Binding-site contacts:
Ligand atom C7 contacts residue ASN1375 of chain 1.A at 3.2 Å.
Ligand atom O7 contacts residue ASN1375 of chain 1.A at 2.9 Å (h-bond).
Ligand atom C4 contacts residue ASN1375 of chain 1.A at 4.0 Å.
Ligand atom C2 contacts residue ASN1375 of chain 1.A at 2.5 Å.
Ligand atom O5 contacts residue ASN1375 of chain 1.A at 2.4 Å (h-bond).
Ligand atom C1 contacts residue ASN1375 of chain 1.A at 1.4 Å.
Ligand atom C8 contacts residue ASN1375 of chain 1.A at 4.4 Å.
Ligand atom N2 contacts residue ASN1375 of chain 1.A at 3.0 Å (h-bond).
Ligand atom C5 contacts residue ASN1375 of chain 1.A at 3.7 Å.
Ligand atom O6 contacts residue ASN1375 of chain 1.A at 4.1 Å.
Ligand atom C3 contacts residue ASN1375 of chain 1.A at 3.8 Å.

This small molecule binds to this protein.
Small molecule (SMILES): CC(=O)N[C@@H]1[C@@H](O)[C@H](O)[C@@H](CO)O[C@H]1O

Sequence of chain 1.A:
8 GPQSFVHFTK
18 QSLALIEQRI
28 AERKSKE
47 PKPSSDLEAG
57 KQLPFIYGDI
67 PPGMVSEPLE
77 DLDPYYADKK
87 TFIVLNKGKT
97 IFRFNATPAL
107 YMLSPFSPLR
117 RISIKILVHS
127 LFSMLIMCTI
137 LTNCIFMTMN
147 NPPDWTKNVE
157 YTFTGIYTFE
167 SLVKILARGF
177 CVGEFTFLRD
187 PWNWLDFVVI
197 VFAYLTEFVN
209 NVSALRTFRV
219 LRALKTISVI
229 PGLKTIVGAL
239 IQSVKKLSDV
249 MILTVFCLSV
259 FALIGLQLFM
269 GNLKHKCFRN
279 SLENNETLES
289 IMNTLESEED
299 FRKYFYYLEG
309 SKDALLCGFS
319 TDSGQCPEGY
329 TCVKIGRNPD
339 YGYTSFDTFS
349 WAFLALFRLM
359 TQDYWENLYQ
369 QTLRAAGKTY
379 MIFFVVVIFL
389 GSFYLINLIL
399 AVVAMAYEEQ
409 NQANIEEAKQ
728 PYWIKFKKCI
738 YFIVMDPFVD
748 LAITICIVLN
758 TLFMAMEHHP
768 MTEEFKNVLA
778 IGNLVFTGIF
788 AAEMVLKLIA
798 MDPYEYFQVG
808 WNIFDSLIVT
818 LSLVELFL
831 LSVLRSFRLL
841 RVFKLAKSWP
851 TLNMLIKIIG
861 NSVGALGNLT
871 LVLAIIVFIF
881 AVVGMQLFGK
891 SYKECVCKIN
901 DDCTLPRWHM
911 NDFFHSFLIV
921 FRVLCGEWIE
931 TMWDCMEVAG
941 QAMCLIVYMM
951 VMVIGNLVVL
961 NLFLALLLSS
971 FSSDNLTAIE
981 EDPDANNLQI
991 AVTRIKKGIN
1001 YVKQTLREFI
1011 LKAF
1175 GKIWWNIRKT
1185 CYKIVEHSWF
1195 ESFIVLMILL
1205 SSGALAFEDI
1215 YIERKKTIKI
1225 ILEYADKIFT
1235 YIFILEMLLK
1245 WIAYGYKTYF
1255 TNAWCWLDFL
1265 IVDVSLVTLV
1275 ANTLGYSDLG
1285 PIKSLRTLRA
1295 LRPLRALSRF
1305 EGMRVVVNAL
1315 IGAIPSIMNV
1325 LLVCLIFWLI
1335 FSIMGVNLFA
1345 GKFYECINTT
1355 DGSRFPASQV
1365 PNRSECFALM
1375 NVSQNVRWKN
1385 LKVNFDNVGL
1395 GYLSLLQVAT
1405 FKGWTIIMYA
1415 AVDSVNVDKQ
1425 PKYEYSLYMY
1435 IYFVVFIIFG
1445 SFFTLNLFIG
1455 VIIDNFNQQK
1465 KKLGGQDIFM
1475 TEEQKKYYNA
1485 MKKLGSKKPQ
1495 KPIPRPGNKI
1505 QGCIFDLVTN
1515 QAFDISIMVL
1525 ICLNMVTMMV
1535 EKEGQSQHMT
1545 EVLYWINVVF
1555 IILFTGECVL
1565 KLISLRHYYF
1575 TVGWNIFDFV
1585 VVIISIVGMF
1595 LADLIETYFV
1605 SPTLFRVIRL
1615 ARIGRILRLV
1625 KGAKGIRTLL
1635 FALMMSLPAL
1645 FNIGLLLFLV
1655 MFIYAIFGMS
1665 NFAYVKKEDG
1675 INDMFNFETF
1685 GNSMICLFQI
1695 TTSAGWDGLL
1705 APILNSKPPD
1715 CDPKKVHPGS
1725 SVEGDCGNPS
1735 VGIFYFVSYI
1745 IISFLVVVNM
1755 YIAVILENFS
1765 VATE